Binding-site contacts:
Ligand atom N contacts residue ASP120 of chain 1.A at 2.8 Å (salt-bridge).
Ligand atom C contacts residue ARG105 of chain 1.A at 3.9 Å.
Ligand atom CG contacts residue ILE115 of chain 1.A at 3.6 Å (hydrophobic).
Ligand atom CD contacts residue HIS118 of chain 1.A at 4.2 Å.
Ligand atom O contacts residue ARG130 of chain 1.A at 2.9 Å (salt-bridge).
Ligand atom CD contacts residue ASP120 of chain 1.A at 3.1 Å.
Ligand atom CD contacts residue TYR44 of chain 1.A at 4.4 Å (hydrophobic).
Ligand atom OXT contacts residue ARG130 of chain 1.A at 3.4 Å (salt-bridge).
Ligand atom CG contacts residue ASP120 of chain 1.A at 3.5 Å.
Ligand atom C contacts residue ARG130 of chain 1.A at 3.5 Å.
Ligand atom CD contacts residue ILE115 of chain 1.A at 4.3 Å (hydrophobic).
Ligand atom N contacts residue PHE47 of chain 1.A at 4.3 Å.
Ligand atom CG contacts residue PHE47 of chain 1.A at 4.5 Å (hydrophobic).
Ligand atom O contacts residue ASP120 of chain 1.A at 3.1 Å (salt-bridge).
Ligand atom CB contacts residue TRP52 of chain 1.A at 3.9 Å (hydrophobic).
Ligand atom OXT contacts residue ARG105 of chain 1.A at 2.8 Å (salt-bridge).
Ligand atom C contacts residue VAL69 of chain 1.A at 4.0 Å (hydrophobic).
Ligand atom N contacts residue TYR44 of chain 1.A at 4.1 Å.
Ligand atom O contacts residue ARG105 of chain 1.A at 4.4 Å.
Ligand atom CA contacts residue ASP120 of chain 1.A at 3.7 Å.
Ligand atom CG contacts residue HIS118 of chain 1.A at 4.3 Å.
Ligand atom CB contacts residue TYR44 of chain 1.A at 4.0 Å (hydrophobic).
Ligand atom C contacts residue ASP120 of chain 1.A at 3.7 Å.
Ligand atom CB contacts residue ARG105 of chain 1.A at 4.2 Å.
Ligand atom OXT contacts residue VAL69 of chain 1.A at 3.8 Å.
Ligand atom CB contacts residue ASP120 of chain 1.A at 4.2 Å.
Ligand atom O contacts residue VAL69 of chain 1.A at 4.1 Å.
Ligand atom CG contacts residue TRP52 of chain 1.A at 3.9 Å (hydrophobic).
Ligand atom CD contacts residue PHE47 of chain 1.A at 3.6 Å (hydrophobic).
Ligand atom CA contacts residue TYR44 of chain 1.A at 3.7 Å (hydrophobic).

Sequence of chain 1.A:
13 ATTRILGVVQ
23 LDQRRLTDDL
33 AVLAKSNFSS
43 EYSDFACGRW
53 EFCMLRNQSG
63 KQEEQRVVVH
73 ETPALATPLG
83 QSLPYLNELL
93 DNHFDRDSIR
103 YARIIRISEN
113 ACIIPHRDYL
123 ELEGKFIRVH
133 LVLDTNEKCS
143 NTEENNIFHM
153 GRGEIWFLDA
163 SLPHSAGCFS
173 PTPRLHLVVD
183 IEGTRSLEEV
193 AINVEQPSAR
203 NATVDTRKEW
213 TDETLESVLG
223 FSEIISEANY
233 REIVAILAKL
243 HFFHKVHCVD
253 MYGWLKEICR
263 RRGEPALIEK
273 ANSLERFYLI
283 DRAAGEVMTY

A protein and the small-molecule ligand that binds it are described below.
Small molecule (SMILES): O=C(O)[C@@H]1CCCN1